Binding-site contacts:
Ligand atom C3 contacts residue ASN24 of chain 2.A at 3.8 Å.
Ligand atom N2 contacts residue TYR40 of chain 2.A at 4.5 Å.
Ligand atom N2 contacts residue ASN24 of chain 2.A at 2.8 Å (h-bond).
Ligand atom O7 contacts residue TYR40 of chain 2.A at 3.5 Å (h-bond).
Ligand atom O5 contacts residue TYR40 of chain 2.A at 3.7 Å.
Ligand atom C5 contacts residue TYR40 of chain 2.A at 3.9 Å (hydrophobic).
Ligand atom C7 contacts residue TYR40 of chain 2.A at 4.3 Å (hydrophobic).
Ligand atom O4 contacts residue TYR40 of chain 2.A at 4.4 Å.
Ligand atom C6 contacts residue THR26 of chain 2.A at 3.6 Å.
Ligand atom O6 contacts residue THR26 of chain 2.A at 3.0 Å (h-bond).
Ligand atom C7 contacts residue PHE41 of chain 2.A at 4.3 Å (hydrophobic).
Ligand atom O7 contacts residue ASP42 of chain 2.A at 4.0 Å.
Ligand atom O5 contacts residue ASN24 of chain 2.A at 2.4 Å (h-bond).
Ligand atom C6 contacts residue TYR40 of chain 2.A at 3.7 Å (hydrophobic).
Ligand atom O5 contacts residue ALA25 of chain 2.A at 4.1 Å.
Ligand atom C6 contacts residue ALA25 of chain 2.A at 4.4 Å (hydrophobic).
Ligand atom C2 contacts residue TYR40 of chain 2.A at 3.9 Å (hydrophobic).
Ligand atom O6 contacts residue ALA25 of chain 2.A at 3.4 Å (h-bond).
Ligand atom C8 contacts residue ARG159 of chain 2.A at 3.9 Å.
Ligand atom O5 contacts residue THR26 of chain 2.A at 4.4 Å.
Ligand atom C4 contacts residue ASN24 of chain 2.A at 4.2 Å.
Ligand atom C1 contacts residue TYR40 of chain 2.A at 3.6 Å (hydrophobic).
Ligand atom C5 contacts residue ASN24 of chain 2.A at 3.7 Å.
Ligand atom O7 contacts residue ASN24 of chain 2.A at 3.4 Å (h-bond).
Ligand atom C2 contacts residue ASN24 of chain 2.A at 2.4 Å.
Ligand atom O7 contacts residue PHE41 of chain 2.A at 3.2 Å.
Ligand atom C1 contacts residue ASN24 of chain 2.A at 1.4 Å.
Ligand atom C4 contacts residue TYR40 of chain 2.A at 4.1 Å (hydrophobic).
Ligand atom C7 contacts residue ASN24 of chain 2.A at 3.4 Å.

A small-molecule ligand and the protein it binds are described below.
Small molecule (SMILES): CC(=O)N[C@H]1[C@H](O[C@H]2[C@H](O)[C@@H](NC(C)=O)CO[C@@H]2CO)O[C@H](CO)[C@@H](O)[C@@H]1O

Sequence of chain 2.A:
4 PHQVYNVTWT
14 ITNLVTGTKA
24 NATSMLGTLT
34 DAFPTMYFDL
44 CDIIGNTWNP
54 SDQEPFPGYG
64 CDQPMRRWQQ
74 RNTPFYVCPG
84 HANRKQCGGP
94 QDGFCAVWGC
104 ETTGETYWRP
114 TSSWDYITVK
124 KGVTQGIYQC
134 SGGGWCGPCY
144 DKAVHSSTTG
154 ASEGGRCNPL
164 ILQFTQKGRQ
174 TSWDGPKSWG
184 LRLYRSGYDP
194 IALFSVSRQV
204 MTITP